Binding-site contacts:
Ligand atom N15 contacts residue SER231 of chain 1.A at 3.6 Å.
Ligand atom C3 contacts residue PHE250 of chain 1.A at 4.1 Å (hydrophobic).
Ligand atom CL14 contacts residue GLY279 of chain 1.A at 4.1 Å.
Ligand atom C12 contacts residue TYR78 of chain 1.A at 3.8 Å (hydrophobic).
Ligand atom C8 contacts residue PHE250 of chain 1.A at 3.8 Å (hydrophobic).
Ligand atom N7 contacts residue GLN280 of chain 1.A at 2.9 Å (h-bond).
Ligand atom O16 contacts residue TYR284 of chain 1.A at 4.3 Å.
Ligand atom CL14 contacts residue MET267 of chain 1.A at 3.5 Å.
Ligand atom C8 contacts residue GLN280 of chain 1.A at 4.1 Å.
Ligand atom CL10 contacts residue PHE283 of chain 1.A at 4.0 Å.
Ligand atom C13 contacts residue PHE283 of chain 1.A at 3.3 Å (hydrophobic).
Ligand atom O16 contacts residue VAL232 of chain 1.A at 3.7 Å.
Ligand atom CL14 contacts residue PHE250 of chain 1.A at 4.2 Å.
Ligand atom C12 contacts residue ILE246 of chain 1.A at 4.2 Å (hydrophobic).
Ligand atom C11 contacts residue ILE246 of chain 1.A at 4.2 Å (hydrophobic).
Ligand atom C9 contacts residue PHE283 of chain 1.A at 3.3 Å (hydrophobic).
Ligand atom C9 contacts residue PHE250 of chain 1.A at 3.9 Å (hydrophobic).
Ligand atom CL14 contacts residue TYR247 of chain 1.A at 3.4 Å.
Ligand atom CL10 contacts residue LEU189 of chain 1.A at 4.3 Å.
Ligand atom O16 contacts residue GLN280 of chain 1.A at 2.8 Å (h-bond).
Ligand atom C5 contacts residue GLN280 of chain 1.A at 3.9 Å.
Ligand atom C3 contacts residue GLN280 of chain 1.A at 3.8 Å.
Ligand atom C5 contacts residue PHE283 of chain 1.A at 4.0 Å (hydrophobic).
Ligand atom C11 contacts residue VAL232 of chain 1.A at 3.7 Å (hydrophobic).
Ligand atom C4 contacts residue PHE283 of chain 1.A at 3.3 Å (hydrophobic).
Ligand atom C8 contacts residue PHE283 of chain 1.A at 3.3 Å (hydrophobic).
Ligand atom C13 contacts residue PHE250 of chain 1.A at 3.9 Å (hydrophobic).
Ligand atom C3 contacts residue PHE283 of chain 1.A at 3.6 Å (hydrophobic).
Ligand atom N15 contacts residue VAL232 of chain 1.A at 3.7 Å.
Ligand atom CL14 contacts residue GLN280 of chain 1.A at 3.3 Å.
Ligand atom CL14 contacts residue PHE283 of chain 1.A at 3.6 Å.
Ligand atom C1 contacts residue PHE283 of chain 1.A at 3.5 Å (hydrophobic).
Ligand atom CL10 contacts residue LEU229 of chain 1.A at 3.8 Å.
Ligand atom C12 contacts residue SER231 of chain 1.A at 3.9 Å.
Ligand atom C11 contacts residue GLN280 of chain 1.A at 3.8 Å.
Ligand atom C4 contacts residue PHE250 of chain 1.A at 4.1 Å (hydrophobic).
Ligand atom C2 contacts residue PHE283 of chain 1.A at 3.8 Å (hydrophobic).
Ligand atom N15 contacts residue ILE246 of chain 1.A at 4.1 Å.
Ligand atom C6 contacts residue PHE283 of chain 1.A at 4.3 Å (hydrophobic).
Ligand atom N7 contacts residue PHE283 of chain 1.A at 3.8 Å.

Sequence of chain 1.A:
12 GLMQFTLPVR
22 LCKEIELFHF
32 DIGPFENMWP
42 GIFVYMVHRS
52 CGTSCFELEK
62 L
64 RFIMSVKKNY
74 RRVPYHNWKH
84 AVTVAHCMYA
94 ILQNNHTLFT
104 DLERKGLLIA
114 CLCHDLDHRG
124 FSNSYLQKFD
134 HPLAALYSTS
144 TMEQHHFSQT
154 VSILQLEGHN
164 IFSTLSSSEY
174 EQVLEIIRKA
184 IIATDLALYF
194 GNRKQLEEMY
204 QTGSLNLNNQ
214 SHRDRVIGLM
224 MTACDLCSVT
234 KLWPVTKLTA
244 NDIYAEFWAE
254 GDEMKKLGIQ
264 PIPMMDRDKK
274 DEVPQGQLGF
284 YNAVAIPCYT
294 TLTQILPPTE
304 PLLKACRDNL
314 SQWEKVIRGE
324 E

A small-molecule ligand and the protein it binds are described below.
Small molecule (SMILES): O=C1NCCc2c1[nH]c1c(Cl)ccc(Cl)c21